Binding-site contacts:
Ligand atom O4 contacts residue THR322 of chain 1.A at 2.6 Å (h-bond).
Ligand atom O3 contacts residue MG1 of chain 1.C at 4.1 Å.
Ligand atom C2 contacts residue ALA287 of chain 1.A at 3.7 Å (hydrophobic).
Ligand atom C2 contacts residue GLU266 of chain 1.A at 3.6 Å.
Ligand atom C1 contacts residue ALA287 of chain 1.A at 3.8 Å (hydrophobic).
Ligand atom O3 contacts residue MET285 of chain 1.A at 4.0 Å.
Ligand atom O2 contacts residue ALA287 of chain 1.A at 3.9 Å.
Ligand atom O1 contacts residue ALA287 of chain 1.A at 4.2 Å.
Ligand atom C1 contacts residue LYS264 of chain 1.A at 3.5 Å.
Ligand atom O1 contacts residue LYS264 of chain 1.A at 2.7 Å (salt-bridge).
Ligand atom C1 contacts residue MG1 of chain 1.C at 2.9 Å.
Ligand atom C1 contacts residue THR322 of chain 1.A at 4.0 Å.
Ligand atom O1 contacts residue GLU266 of chain 1.A at 3.1 Å (salt-bridge).
Ligand atom C2 contacts residue GLY289 of chain 1.A at 3.6 Å.
Ligand atom O3 contacts residue MET354 of chain 1.A at 4.1 Å.
Ligand atom O1 contacts residue ARG67 of chain 1.A at 4.4 Å.
Ligand atom O4 contacts residue MG1 of chain 1.C at 4.1 Å.
Ligand atom O2 contacts residue ASP290 of chain 1.A at 2.9 Å (salt-bridge).
Ligand atom C1 contacts residue ARG67 of chain 1.A at 4.5 Å.
Ligand atom O3 contacts residue ARG67 of chain 1.A at 3.8 Å.
Ligand atom C2 contacts residue ARG288 of chain 1.A at 4.3 Å.
Ligand atom C1 contacts residue GLU266 of chain 1.A at 3.7 Å.
Ligand atom O2 contacts residue GLY289 of chain 1.A at 3.6 Å.
Ligand atom O3 contacts residue THR322 of chain 1.A at 3.4 Å (h-bond).
Ligand atom O2 contacts residue MG1 of chain 1.C at 2.1 Å.
Ligand atom O3 contacts residue ALA287 of chain 1.A at 4.1 Å.
Ligand atom C2 contacts residue ASP290 of chain 1.A at 3.8 Å.
Ligand atom O1 contacts residue MG1 of chain 1.C at 2.1 Å.
Ligand atom O4 contacts residue ASP290 of chain 1.A at 4.0 Å.
Ligand atom O3 contacts residue LYS264 of chain 1.A at 3.7 Å.
Ligand atom C2 contacts residue THR322 of chain 1.A at 3.6 Å.
Ligand atom O2 contacts residue GLU266 of chain 1.A at 3.0 Å (salt-bridge).
Ligand atom O4 contacts residue GLY289 of chain 1.A at 2.8 Å (h-bond).
Ligand atom O4 contacts residue ARG288 of chain 1.A at 3.3 Å (salt-bridge).
Ligand atom O1 contacts residue ASP290 of chain 1.A at 4.1 Å.
Ligand atom C2 contacts residue MG1 of chain 1.C at 2.9 Å.
Ligand atom O4 contacts residue ALA287 of chain 1.A at 3.1 Å.

A small-molecule ligand and the protein it binds are described below.
Small molecule (SMILES): O=C([O-])C(=O)[O-]

Sequence of chain 1.A:
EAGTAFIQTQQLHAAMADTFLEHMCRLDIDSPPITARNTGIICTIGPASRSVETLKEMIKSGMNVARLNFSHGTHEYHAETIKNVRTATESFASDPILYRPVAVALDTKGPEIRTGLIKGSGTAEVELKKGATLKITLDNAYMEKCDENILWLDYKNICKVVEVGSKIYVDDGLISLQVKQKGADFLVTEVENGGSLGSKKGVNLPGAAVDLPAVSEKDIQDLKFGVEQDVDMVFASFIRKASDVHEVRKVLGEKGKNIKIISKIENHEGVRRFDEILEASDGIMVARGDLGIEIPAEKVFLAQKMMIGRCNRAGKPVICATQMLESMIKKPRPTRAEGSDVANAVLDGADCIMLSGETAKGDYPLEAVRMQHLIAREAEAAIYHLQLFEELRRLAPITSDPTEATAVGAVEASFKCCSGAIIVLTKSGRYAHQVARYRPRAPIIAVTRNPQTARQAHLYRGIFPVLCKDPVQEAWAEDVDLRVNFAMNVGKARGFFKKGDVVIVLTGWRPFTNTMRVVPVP